Sequence of chain 1.B:
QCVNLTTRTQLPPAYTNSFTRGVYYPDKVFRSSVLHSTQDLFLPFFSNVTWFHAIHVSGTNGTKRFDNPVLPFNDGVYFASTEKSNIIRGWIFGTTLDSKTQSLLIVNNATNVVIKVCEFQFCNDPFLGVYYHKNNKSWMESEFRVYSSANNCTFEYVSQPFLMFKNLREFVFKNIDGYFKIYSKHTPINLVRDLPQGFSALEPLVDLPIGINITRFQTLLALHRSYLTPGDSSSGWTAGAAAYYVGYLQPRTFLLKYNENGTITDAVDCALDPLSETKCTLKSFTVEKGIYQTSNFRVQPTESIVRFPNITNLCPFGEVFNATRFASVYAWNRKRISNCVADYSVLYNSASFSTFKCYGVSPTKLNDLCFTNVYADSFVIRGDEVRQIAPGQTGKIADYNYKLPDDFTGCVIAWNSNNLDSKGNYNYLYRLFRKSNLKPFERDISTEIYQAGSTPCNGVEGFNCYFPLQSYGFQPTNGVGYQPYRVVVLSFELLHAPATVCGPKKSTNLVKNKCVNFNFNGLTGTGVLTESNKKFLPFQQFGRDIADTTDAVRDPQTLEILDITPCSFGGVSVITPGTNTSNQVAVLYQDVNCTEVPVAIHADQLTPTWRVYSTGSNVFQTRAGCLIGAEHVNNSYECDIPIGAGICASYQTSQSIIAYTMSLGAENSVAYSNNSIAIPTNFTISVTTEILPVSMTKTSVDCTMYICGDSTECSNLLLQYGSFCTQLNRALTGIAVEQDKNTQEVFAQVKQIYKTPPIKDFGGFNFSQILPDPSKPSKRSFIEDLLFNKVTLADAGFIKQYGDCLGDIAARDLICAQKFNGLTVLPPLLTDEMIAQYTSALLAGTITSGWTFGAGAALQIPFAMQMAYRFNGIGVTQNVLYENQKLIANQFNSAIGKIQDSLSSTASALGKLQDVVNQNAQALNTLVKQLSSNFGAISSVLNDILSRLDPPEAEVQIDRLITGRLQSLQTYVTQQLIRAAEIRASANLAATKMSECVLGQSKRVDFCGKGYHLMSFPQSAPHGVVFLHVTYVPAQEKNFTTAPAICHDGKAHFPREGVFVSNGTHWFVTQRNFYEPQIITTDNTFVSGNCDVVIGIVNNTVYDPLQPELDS

Binding-site contacts:
Ligand atom O7 contacts residue ASN183 of chain 1.B at 4.2 Å.
Ligand atom C1 contacts residue ASN184 of chain 1.B at 3.6 Å.
Ligand atom N2 contacts residue ASN184 of chain 1.B at 4.1 Å.

A protein and the small-molecule ligand that binds it are described below.
Small molecule (SMILES): CC(=O)N[C@@H]1[C@@H](O)[C@H](O)[C@@H](CO)O[C@H]1O